Sequence of chain 1.B:
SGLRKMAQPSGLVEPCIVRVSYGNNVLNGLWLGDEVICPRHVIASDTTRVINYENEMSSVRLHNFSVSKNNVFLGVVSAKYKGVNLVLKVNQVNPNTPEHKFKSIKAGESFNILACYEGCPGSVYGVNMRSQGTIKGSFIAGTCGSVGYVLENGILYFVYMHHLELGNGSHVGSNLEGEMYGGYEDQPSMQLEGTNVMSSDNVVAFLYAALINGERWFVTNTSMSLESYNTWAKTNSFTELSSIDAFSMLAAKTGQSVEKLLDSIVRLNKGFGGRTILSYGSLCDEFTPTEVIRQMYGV

Binding-site contacts:
Ligand atom N19 contacts residue CYS144 of chain 1.B at 3.0 Å (h-bond).
Ligand atom N19 contacts residue LEU164 of chain 1.B at 3.9 Å.
Ligand atom C21 contacts residue CYS144 of chain 1.B at 2.1 Å (hydrophobic).
Ligand atom O30 contacts residue GLU165 of chain 1.B at 3.5 Å.
Ligand atom O8 contacts residue GLU165 of chain 1.B at 3.8 Å.
Ligand atom O30 contacts residue PHE139 of chain 1.B at 3.5 Å.
Ligand atom O30 contacts residue HIS162 of chain 1.B at 2.5 Å (h-bond).
Ligand atom N19 contacts residue HIS163 of chain 1.B at 2.7 Å (h-bond).
Ligand atom C27 contacts residue ILE140 of chain 1.B at 3.9 Å (hydrophobic).
Ligand atom N28 contacts residue GLU165 of chain 1.B at 2.6 Å (salt-bridge).
Ligand atom C29 contacts residue GLU165 of chain 1.B at 3.5 Å.
Ligand atom C17 contacts residue HIS163 of chain 1.B at 3.6 Å.
Ligand atom C7 contacts residue GLU165 of chain 1.B at 3.8 Å.
Ligand atom C12 contacts residue LEU164 of chain 1.B at 3.9 Å (hydrophobic).
Ligand atom C16 contacts residue ASP186 of chain 1.B at 3.9 Å.
Ligand atom C29 contacts residue HIS162 of chain 1.B at 3.5 Å.
Ligand atom C24 contacts residue CYS144 of chain 1.B at 3.3 Å (hydrophobic).
Ligand atom C20 contacts residue HIS163 of chain 1.B at 3.8 Å.
Ligand atom C26 contacts residue ILE140 of chain 1.B at 3.8 Å (hydrophobic).
Ligand atom C14 contacts residue HIS41 of chain 1.B at 4.0 Å.
Ligand atom C24 contacts residue HIS162 of chain 1.B at 3.7 Å.
Ligand atom C24 contacts residue ILE140 of chain 1.B at 3.9 Å (hydrophobic).
Ligand atom O22 contacts residue HIS41 of chain 1.B at 2.8 Å (h-bond).
Ligand atom C15 contacts residue GLN187 of chain 1.B at 3.7 Å.
Ligand atom C26 contacts residue ALA141 of chain 1.B at 3.6 Å (hydrophobic).
Ligand atom O10 contacts residue GLU165 of chain 1.B at 3.1 Å (salt-bridge).
Ligand atom N19 contacts residue HIS41 of chain 1.B at 4.0 Å.
Ligand atom C16 contacts residue THR47 of chain 1.B at 3.9 Å.
Ligand atom O10 contacts residue LEU164 of chain 1.B at 3.4 Å.
Ligand atom C27 contacts residue GLU165 of chain 1.B at 3.5 Å.
Ligand atom N28 contacts residue ILE140 of chain 1.B at 3.9 Å.
Ligand atom C15 contacts residue LEU164 of chain 1.B at 3.6 Å (hydrophobic).
Ligand atom O22 contacts residue CYS144 of chain 1.B at 2.2 Å (h-bond).
Ligand atom C13 contacts residue HIS41 of chain 1.B at 4.0 Å.
Ligand atom O30 contacts residue HIS171 of chain 1.B at 3.5 Å.
Ligand atom C27 contacts residue ALA141 of chain 1.B at 3.9 Å (hydrophobic).
Ligand atom O30 contacts residue LEU164 of chain 1.B at 3.8 Å.
Ligand atom C20 contacts residue CYS144 of chain 1.B at 2.9 Å (hydrophobic).
Ligand atom C12 contacts residue HIS163 of chain 1.B at 3.7 Å.
Ligand atom N28 contacts residue PHE139 of chain 1.B at 3.3 Å (h-bond).

A small-molecule ligand and the protein it binds are described below.
Small molecule (SMILES): CC(C)C[C@H](NC(=O)OCc1ccccc1)C(=O)N[C@@H](C[C@@H]1CCNC1=O)[C@@H](O)S(=O)(=O)O